Sequence of chain 1.A:
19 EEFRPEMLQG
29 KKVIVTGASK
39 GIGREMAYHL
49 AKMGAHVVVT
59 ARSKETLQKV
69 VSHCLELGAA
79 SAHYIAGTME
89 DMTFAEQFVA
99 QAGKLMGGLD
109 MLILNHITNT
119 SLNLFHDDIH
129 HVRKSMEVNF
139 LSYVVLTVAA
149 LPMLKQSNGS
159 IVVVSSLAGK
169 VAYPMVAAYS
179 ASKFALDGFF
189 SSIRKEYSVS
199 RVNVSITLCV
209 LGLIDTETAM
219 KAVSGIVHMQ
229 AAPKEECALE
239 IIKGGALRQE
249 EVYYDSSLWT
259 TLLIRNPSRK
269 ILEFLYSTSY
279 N

Binding-site contacts:
Ligand atom C31 contacts residue SER255 of chain 1.A at 3.4 Å.
Ligand atom C19 contacts residue SER164 of chain 1.A at 3.1 Å.
Ligand atom C27 contacts residue THR258 of chain 1.A at 3.2 Å.
Ligand atom C24 contacts residue LEU211 of chain 1.A at 3.6 Å (hydrophobic).
Ligand atom C3 contacts residue NDP1 of chain 1.F at 3.6 Å.
Ligand atom C6 contacts residue TYR177 of chain 1.A at 3.6 Å (hydrophobic).
Ligand atom N2 contacts residue THR216 of chain 1.A at 3.4 Å.
Ligand atom N5 contacts residue LEU211 of chain 1.A at 2.8 Å (h-bond).
Ligand atom C25 contacts residue TYR274 of chain 1.B at 3.6 Å (hydrophobic).
Ligand atom N3 contacts residue LEU211 of chain 1.A at 3.6 Å.
Ligand atom O2 contacts residue TYR177 of chain 1.A at 2.8 Å (h-bond).
Ligand atom C5 contacts residue TYR177 of chain 1.A at 3.6 Å (hydrophobic).
Ligand atom N5 contacts residue GLY210 of chain 1.A at 3.5 Å.
Ligand atom C22 contacts residue TYR274 of chain 1.B at 3.5 Å (hydrophobic).
Ligand atom C31 contacts residue THR258 of chain 1.A at 3.5 Å.
Ligand atom O2 contacts residue NDP1 of chain 1.F at 3.1 Å.
Ligand atom C18 contacts residue GLY210 of chain 1.A at 3.6 Å.
Ligand atom C14 contacts residue TYR274 of chain 1.B at 3.1 Å (hydrophobic).
Ligand atom C1 contacts residue TYR177 of chain 1.A at 3.7 Å (hydrophobic).
Ligand atom C21 contacts residue TYR171 of chain 1.A at 3.3 Å (hydrophobic).
Ligand atom C24 contacts residue MET227 of chain 1.A at 3.1 Å (hydrophobic).
Ligand atom C33 contacts residue SER164 of chain 1.A at 3.6 Å.
Ligand atom C11 contacts residue ILE115 of chain 1.A at 3.5 Å (hydrophobic).
Ligand atom C11 contacts residue THR216 of chain 1.A at 3.5 Å.
Ligand atom O1 contacts residue ILE115 of chain 1.A at 3.4 Å.
Ligand atom O1 contacts residue THR216 of chain 1.A at 3.4 Å.
Ligand atom C20 contacts residue LEU211 of chain 1.A at 3.6 Å (hydrophobic).
Ligand atom C30 contacts residue LEU273 of chain 1.B at 3.6 Å (hydrophobic).
Ligand atom C2 contacts residue NDP1 of chain 1.F at 3.6 Å.
Ligand atom C18 contacts residue LEU211 of chain 1.A at 3.5 Å (hydrophobic).
Ligand atom C24 contacts residue ASP253 of chain 1.A at 3.3 Å.
Ligand atom C24 contacts residue LEU165 of chain 1.A at 3.5 Å (hydrophobic).
Ligand atom O2 contacts residue SER164 of chain 1.A at 2.7 Å (h-bond).
Ligand atom C28 contacts residue THR258 of chain 1.A at 3.4 Å.
Ligand atom C23 contacts residue LEU165 of chain 1.A at 3.6 Å (hydrophobic).
Ligand atom C22 contacts residue TYR171 of chain 1.A at 3.1 Å (hydrophobic).
Ligand atom C23 contacts residue MET227 of chain 1.A at 3.7 Å (hydrophobic).
Ligand atom N2 contacts residue NDP1 of chain 1.F at 3.0 Å (h-bond).
Ligand atom N5 contacts residue MET227 of chain 1.A at 3.5 Å (h-bond).
Ligand atom C13 contacts residue TYR274 of chain 1.B at 3.2 Å (hydrophobic).

Sequence of chain 1.B:
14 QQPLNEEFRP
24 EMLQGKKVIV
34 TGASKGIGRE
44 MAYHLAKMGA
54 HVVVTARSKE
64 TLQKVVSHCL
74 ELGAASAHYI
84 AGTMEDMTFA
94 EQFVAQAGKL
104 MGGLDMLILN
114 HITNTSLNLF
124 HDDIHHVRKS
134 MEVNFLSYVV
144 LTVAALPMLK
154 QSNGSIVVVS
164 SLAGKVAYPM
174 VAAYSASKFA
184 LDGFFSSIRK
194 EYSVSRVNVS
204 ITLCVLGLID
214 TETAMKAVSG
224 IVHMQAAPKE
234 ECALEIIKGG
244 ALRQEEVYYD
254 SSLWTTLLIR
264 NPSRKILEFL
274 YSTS

A protein and the small-molecule ligand that binds it are described below.
Small molecule (SMILES): CC(C)(C)N1CCN(c2ccc(N3CCN(C(=O)NC4[C@@H]5CC6C[C@H]4CC(C(N)=O)(C6)C5)c4ccccc43)nc2)CC1